This protein binds this small molecule.
Small molecule (SMILES): CC(=O)N[C@@H]1[C@@H](O)[C@H](O)[C@@H](CO)O[C@H]1O

Binding-site contacts:
Ligand atom C1 contacts residue TYR28 of chain 1.B at 3.9 Å (hydrophobic).
Ligand atom C5 contacts residue TYR28 of chain 1.B at 3.4 Å (hydrophobic).
Ligand atom O7 contacts residue ASN61 of chain 1.B at 4.4 Å.
Ligand atom C4 contacts residue ASN61 of chain 1.B at 4.2 Å.
Ligand atom C6 contacts residue TYR28 of chain 1.B at 3.4 Å (hydrophobic).
Ligand atom C5 contacts residue ASN61 of chain 1.B at 3.7 Å.
Ligand atom C7 contacts residue ASN61 of chain 1.B at 3.9 Å.
Ligand atom C1 contacts residue ASN61 of chain 1.B at 1.4 Å.
Ligand atom O6 contacts residue TYR28 of chain 1.B at 3.1 Å.
Ligand atom O6 contacts residue ASN61 of chain 1.B at 4.5 Å.
Ligand atom O5 contacts residue ASN61 of chain 1.B at 2.4 Å (h-bond).
Ligand atom O5 contacts residue TYR28 of chain 1.B at 3.4 Å.
Ligand atom N2 contacts residue ASN61 of chain 1.B at 2.9 Å (h-bond).
Ligand atom C2 contacts residue ASN61 of chain 1.B at 2.4 Å.
Ligand atom C3 contacts residue ASN61 of chain 1.B at 3.8 Å.

Sequence of chain 1.B:
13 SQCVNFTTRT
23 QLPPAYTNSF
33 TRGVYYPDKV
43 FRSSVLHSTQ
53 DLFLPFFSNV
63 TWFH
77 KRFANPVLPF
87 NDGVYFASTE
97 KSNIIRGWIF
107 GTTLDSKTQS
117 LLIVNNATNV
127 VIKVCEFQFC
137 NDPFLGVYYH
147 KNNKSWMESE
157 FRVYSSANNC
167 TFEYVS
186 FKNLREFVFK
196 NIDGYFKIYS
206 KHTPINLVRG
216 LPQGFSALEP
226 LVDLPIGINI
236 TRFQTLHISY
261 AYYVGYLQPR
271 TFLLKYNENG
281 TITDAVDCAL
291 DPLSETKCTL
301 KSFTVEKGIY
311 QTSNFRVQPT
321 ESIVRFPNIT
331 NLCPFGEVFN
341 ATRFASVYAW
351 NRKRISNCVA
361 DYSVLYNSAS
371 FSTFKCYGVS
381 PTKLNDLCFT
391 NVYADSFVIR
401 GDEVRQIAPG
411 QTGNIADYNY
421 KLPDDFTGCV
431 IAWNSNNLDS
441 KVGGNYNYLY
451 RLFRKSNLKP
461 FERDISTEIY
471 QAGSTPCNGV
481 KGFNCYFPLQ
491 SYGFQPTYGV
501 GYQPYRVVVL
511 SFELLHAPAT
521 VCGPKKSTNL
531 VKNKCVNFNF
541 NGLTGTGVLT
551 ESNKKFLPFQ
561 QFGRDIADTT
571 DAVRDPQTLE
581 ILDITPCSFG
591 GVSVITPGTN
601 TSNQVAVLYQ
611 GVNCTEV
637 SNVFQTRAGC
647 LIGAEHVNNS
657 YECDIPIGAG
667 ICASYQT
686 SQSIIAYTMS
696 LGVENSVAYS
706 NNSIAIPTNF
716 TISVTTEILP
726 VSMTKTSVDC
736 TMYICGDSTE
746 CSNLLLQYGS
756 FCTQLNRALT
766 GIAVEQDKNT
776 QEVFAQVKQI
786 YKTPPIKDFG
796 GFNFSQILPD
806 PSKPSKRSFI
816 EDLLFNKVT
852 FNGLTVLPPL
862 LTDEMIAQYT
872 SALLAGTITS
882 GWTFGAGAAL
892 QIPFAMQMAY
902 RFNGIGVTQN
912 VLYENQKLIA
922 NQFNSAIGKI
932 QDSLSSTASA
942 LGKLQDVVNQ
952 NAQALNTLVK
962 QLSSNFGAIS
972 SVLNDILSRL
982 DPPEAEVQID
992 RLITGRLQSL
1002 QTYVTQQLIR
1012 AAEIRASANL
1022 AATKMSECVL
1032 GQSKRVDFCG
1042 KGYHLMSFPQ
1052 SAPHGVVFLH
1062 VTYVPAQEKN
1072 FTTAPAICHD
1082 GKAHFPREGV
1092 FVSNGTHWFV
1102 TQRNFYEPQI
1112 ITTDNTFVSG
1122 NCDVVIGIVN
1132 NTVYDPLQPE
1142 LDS